Sequence of chain 1.C:
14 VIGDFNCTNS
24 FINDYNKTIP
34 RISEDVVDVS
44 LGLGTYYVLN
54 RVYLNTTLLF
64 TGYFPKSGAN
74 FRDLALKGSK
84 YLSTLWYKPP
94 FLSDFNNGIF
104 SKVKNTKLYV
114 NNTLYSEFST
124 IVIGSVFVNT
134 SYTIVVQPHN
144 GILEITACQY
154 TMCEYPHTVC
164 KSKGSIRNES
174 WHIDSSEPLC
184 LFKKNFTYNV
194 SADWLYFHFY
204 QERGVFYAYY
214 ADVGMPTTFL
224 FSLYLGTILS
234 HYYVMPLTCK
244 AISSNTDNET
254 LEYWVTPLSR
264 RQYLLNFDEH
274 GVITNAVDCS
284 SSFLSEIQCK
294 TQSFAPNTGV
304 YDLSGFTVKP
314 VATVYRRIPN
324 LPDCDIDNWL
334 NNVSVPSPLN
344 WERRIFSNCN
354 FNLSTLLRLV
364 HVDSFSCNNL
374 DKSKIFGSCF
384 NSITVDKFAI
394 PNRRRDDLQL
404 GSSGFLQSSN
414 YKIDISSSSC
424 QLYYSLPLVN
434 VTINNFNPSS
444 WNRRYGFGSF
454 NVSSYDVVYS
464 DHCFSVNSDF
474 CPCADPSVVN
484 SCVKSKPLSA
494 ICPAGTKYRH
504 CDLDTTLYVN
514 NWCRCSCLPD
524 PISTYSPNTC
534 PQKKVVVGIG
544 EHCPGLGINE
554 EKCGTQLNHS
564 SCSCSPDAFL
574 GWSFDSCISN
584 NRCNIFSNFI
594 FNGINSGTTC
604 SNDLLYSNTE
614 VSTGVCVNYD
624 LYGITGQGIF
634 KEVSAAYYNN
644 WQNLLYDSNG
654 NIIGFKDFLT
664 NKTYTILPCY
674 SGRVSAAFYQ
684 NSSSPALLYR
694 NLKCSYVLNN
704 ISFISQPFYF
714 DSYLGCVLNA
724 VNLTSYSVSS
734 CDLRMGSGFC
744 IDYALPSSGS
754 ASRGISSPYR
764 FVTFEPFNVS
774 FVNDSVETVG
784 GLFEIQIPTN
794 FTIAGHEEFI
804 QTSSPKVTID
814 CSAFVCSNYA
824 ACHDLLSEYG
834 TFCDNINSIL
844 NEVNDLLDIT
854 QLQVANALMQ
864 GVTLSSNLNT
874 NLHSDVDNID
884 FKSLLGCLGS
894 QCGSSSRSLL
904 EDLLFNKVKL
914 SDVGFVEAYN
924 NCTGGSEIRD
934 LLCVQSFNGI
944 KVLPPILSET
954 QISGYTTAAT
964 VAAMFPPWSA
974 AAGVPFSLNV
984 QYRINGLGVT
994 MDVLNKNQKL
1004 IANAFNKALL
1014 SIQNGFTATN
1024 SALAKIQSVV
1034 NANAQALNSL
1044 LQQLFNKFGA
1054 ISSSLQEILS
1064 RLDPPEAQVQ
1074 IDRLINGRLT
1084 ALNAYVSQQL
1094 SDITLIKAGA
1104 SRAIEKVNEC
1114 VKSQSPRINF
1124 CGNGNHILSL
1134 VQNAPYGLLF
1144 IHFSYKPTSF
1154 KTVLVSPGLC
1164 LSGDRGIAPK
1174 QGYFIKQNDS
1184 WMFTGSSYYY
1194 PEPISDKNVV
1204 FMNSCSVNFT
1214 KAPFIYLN

Binding-site contacts:
Ligand atom C7 contacts residue ASN29 of chain 1.C at 3.2 Å.
Ligand atom C8 contacts residue ASN29 of chain 1.C at 4.3 Å.
Ligand atom O7 contacts residue ASN29 of chain 1.C at 3.2 Å.
Ligand atom N2 contacts residue THR31 of chain 1.C at 3.4 Å.
Ligand atom C4 contacts residue ASN29 of chain 1.C at 4.3 Å.
Ligand atom C7 contacts residue LYS30 of chain 1.C at 4.1 Å.
Ligand atom C3 contacts residue ASN29 of chain 1.C at 3.8 Å.
Ligand atom C5 contacts residue ASN29 of chain 1.C at 3.7 Å.
Ligand atom O7 contacts residue LYS30 of chain 1.C at 4.3 Å.
Ligand atom C7 contacts residue THR31 of chain 1.C at 4.1 Å.
Ligand atom C2 contacts residue ASN29 of chain 1.C at 2.5 Å.
Ligand atom C1 contacts residue ASN29 of chain 1.C at 1.4 Å.
Ligand atom N2 contacts residue ASN29 of chain 1.C at 2.8 Å (h-bond).
Ligand atom C7 contacts residue TYR28 of chain 1.C at 4.2 Å (hydrophobic).
Ligand atom O6 contacts residue ASN29 of chain 1.C at 4.2 Å.
Ligand atom O5 contacts residue ASN29 of chain 1.C at 2.4 Å (h-bond).
Ligand atom C8 contacts residue THR31 of chain 1.C at 3.9 Å.
Ligand atom C2 contacts residue THR31 of chain 1.C at 4.3 Å.
Ligand atom C8 contacts residue LYS30 of chain 1.C at 3.8 Å.
Ligand atom O7 contacts residue TYR28 of chain 1.C at 3.1 Å (h-bond).
Ligand atom C1 contacts residue THR31 of chain 1.C at 4.1 Å.
Ligand atom O6 contacts residue ASN26 of chain 1.C at 3.6 Å.

The protein below binds the small molecule below.
Small molecule (SMILES): CC(=O)N[C@@H]1[C@@H](O)[C@H](O)[C@@H](CO)O[C@H]1O